Sequence of chain 1.A:
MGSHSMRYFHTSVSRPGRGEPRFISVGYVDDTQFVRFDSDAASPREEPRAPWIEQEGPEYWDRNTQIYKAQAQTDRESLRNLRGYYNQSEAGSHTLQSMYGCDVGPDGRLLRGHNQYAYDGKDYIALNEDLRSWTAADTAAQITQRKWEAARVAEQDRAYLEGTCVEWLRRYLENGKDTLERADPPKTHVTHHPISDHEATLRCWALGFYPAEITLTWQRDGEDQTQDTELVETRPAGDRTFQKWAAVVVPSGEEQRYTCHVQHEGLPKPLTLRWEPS

Binding-site contacts:
Ligand atom N contacts residue EDO1 of chain 1.Q at 3.1 Å (h-bond).
Ligand atom CB contacts residue TYR100 of chain 1.A at 3.4 Å (hydrophobic).
Ligand atom CA contacts residue TYR100 of chain 1.A at 3.3 Å (hydrophobic).
Ligand atom CD contacts residue TRP168 of chain 1.A at 3.4 Å (hydrophobic).
Ligand atom O contacts residue TYR160 of chain 1.A at 2.6 Å (h-bond).
Ligand atom CB contacts residue SER78 of chain 1.A at 3.5 Å.
Ligand atom O contacts residue EDO1 of chain 1.Q at 3.2 Å.
Ligand atom O contacts residue TYR85 of chain 1.A at 2.6 Å (h-bond).
Ligand atom C contacts residue TYR85 of chain 1.A at 3.3 Å (hydrophobic).
Ligand atom CD1 contacts residue GLN156 of chain 1.A at 3.4 Å.
Ligand atom NH1 contacts residue ARG63 of chain 1.A at 3.4 Å.
Ligand atom CA contacts residue EDO1 of chain 1.Q at 3.5 Å.
Ligand atom N contacts residue TYR8 of chain 1.A at 3.4 Å (h-bond).
Ligand atom CB contacts residue GLN71 of chain 1.A at 3.5 Å.
Ligand atom O contacts residue ILE67 of chain 1.A at 3.4 Å.
Ligand atom N contacts residue TYR172 of chain 1.A at 2.8 Å (h-bond).
Ligand atom NH1 contacts residue ASN64 of chain 1.A at 3.0 Å (h-bond).
Ligand atom O contacts residue TRP148 of chain 1.A at 3.0 Å (h-bond).
Ligand atom NE2 contacts residue ASP157 of chain 1.A at 2.9 Å (salt-bridge).
Ligand atom CG2 contacts residue ARG63 of chain 1.A at 3.2 Å.
Ligand atom CA contacts residue SER78 of chain 1.A at 3.4 Å.
Ligand atom CB contacts residue THR144 of chain 1.A at 3.5 Å.
Ligand atom N contacts residue TYR100 of chain 1.A at 2.9 Å (h-bond).
Ligand atom N contacts residue SER78 of chain 1.A at 2.9 Å (h-bond).
Ligand atom NE contacts residue ASN64 of chain 1.A at 3.4 Å (h-bond).
Ligand atom CA contacts residue TYR8 of chain 1.A at 3.0 Å (hydrophobic).
Ligand atom NH2 contacts residue TRP168 of chain 1.A at 3.4 Å.
Ligand atom O contacts residue THR144 of chain 1.A at 2.7 Å (h-bond).
Ligand atom O contacts residue EDO1 of chain 1.D at 3.4 Å.
Ligand atom CD1 contacts residue ASP157 of chain 1.A at 3.5 Å.
Ligand atom N contacts residue TYR8 of chain 1.A at 2.9 Å (h-bond).
Ligand atom OXT contacts residue TYR85 of chain 1.A at 3.4 Å (h-bond).
Ligand atom N contacts residue EDO1 of chain 1.Q at 3.0 Å (h-bond).
Ligand atom CG contacts residue SER78 of chain 1.A at 3.5 Å.
Ligand atom CB contacts residue EDO1 of chain 1.Q at 3.4 Å.
Ligand atom CD1 contacts residue EDO1 of chain 1.Q at 3.5 Å.
Ligand atom OE1 contacts residue ASP157 of chain 1.A at 3.5 Å (salt-bridge).
Ligand atom CE contacts residue TYR117 of chain 1.A at 3.4 Å (hydrophobic).
Ligand atom OXT contacts residue ASN81 of chain 1.A at 2.8 Å (h-bond).
Ligand atom C contacts residue TYR8 of chain 1.A at 3.1 Å (hydrophobic).

A small-molecule ligand and the protein it binds are described below.
Small molecule (SMILES): CSCC[C@H](NC(=O)[C@@H]1CCCN1C(=O)[C@H](CCCN=C(N)N)NC(=O)[C@H](CC(C)C)NC(=O)[C@@H]1CCCN1C(=O)[C@@H](NC(=O)[C@H](CCC(N)=O)NC(=O)[C@@H]1CCCN1C(=O)[C@@H](N)CCCN=C(N)N)C(C)C)C(=O)O